Sequence of chain 1.C:
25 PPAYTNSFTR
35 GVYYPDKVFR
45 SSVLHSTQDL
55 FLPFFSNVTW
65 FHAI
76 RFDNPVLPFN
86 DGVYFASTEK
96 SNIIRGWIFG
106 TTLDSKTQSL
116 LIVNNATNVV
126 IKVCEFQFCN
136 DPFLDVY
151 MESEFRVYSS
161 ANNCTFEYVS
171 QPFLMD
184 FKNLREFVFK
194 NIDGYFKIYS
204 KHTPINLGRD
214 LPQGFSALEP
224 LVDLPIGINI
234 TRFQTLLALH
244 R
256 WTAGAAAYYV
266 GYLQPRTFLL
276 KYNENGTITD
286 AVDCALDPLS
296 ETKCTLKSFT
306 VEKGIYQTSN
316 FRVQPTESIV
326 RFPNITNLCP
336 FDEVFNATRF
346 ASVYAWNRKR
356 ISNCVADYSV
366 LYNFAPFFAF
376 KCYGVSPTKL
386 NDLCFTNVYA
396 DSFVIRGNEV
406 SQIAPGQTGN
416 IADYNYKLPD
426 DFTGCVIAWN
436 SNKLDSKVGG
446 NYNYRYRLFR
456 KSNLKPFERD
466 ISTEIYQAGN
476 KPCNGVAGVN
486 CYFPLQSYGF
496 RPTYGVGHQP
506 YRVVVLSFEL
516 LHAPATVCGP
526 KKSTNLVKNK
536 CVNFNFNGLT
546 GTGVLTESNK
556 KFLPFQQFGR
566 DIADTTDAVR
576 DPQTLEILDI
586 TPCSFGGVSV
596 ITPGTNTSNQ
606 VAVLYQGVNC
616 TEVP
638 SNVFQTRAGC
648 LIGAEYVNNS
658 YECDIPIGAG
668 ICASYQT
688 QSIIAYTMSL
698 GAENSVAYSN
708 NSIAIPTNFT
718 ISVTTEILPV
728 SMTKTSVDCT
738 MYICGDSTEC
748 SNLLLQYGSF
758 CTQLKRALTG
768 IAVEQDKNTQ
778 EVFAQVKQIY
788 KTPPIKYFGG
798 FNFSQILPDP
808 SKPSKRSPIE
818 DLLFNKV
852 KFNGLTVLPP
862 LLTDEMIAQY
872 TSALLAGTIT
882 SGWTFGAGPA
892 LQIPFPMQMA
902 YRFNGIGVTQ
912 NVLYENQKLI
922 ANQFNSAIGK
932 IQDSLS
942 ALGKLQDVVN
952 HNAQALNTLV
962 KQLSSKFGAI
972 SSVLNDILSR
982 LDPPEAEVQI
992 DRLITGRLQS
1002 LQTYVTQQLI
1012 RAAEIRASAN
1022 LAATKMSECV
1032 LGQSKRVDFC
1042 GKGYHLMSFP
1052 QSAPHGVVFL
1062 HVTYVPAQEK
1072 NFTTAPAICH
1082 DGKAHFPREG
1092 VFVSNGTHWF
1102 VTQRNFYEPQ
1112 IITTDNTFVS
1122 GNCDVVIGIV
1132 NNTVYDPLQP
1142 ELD

A protein and the small-molecule ligand that binds it are described below.
Small molecule (SMILES): CC(=O)N[C@H]1[C@H](O[C@H]2[C@H](O)[C@@H](NC(C)=O)CO[C@@H]2CO)O[C@H](CO)[C@@H](O)[C@@H]1O

Binding-site contacts:
Ligand atom N2 contacts residue ASN1132 of chain 1.C at 2.9 Å (h-bond).
Ligand atom C3 contacts residue ASN1132 of chain 1.C at 3.8 Å.
Ligand atom O5 contacts residue ASN1132 of chain 1.C at 2.4 Å (h-bond).
Ligand atom C7 contacts residue ASN1132 of chain 1.C at 3.5 Å.
Ligand atom C5 contacts residue ASN1132 of chain 1.C at 3.6 Å.
Ligand atom C2 contacts residue ASN1132 of chain 1.C at 2.4 Å.
Ligand atom O7 contacts residue ASN1132 of chain 1.C at 3.8 Å.
Ligand atom C1 contacts residue ASN1132 of chain 1.C at 1.4 Å.
Ligand atom C4 contacts residue ASN1132 of chain 1.C at 4.2 Å.